Binding-site contacts:
Ligand atom C5 contacts residue ASN57 of chain 2.A at 3.6 Å.
Ligand atom O5 contacts residue TYR88 of chain 2.A at 3.4 Å (h-bond).
Ligand atom N2 contacts residue ASN57 of chain 2.A at 2.9 Å (h-bond).
Ligand atom C6 contacts residue TYR88 of chain 2.A at 3.5 Å (hydrophobic).
Ligand atom C7 contacts residue ASN57 of chain 2.A at 3.4 Å.
Ligand atom O7 contacts residue ASN57 of chain 2.A at 3.6 Å.
Ligand atom C3 contacts residue ASN57 of chain 2.A at 3.8 Å.
Ligand atom O6 contacts residue TYR88 of chain 2.A at 2.7 Å (h-bond).
Ligand atom C2 contacts residue ASN57 of chain 2.A at 2.5 Å.
Ligand atom C1 contacts residue ASN57 of chain 2.A at 1.4 Å.
Ligand atom C5 contacts residue TYR88 of chain 2.A at 4.1 Å (hydrophobic).
Ligand atom O5 contacts residue ASN57 of chain 2.A at 2.3 Å (h-bond).
Ligand atom C8 contacts residue GLU56 of chain 2.A at 3.7 Å.
Ligand atom C4 contacts residue ASN57 of chain 2.A at 4.2 Å.

A small-molecule ligand and the protein it binds are described below.
Small molecule (SMILES): CC(=O)N[C@@H]1[C@@H](O)[C@H](O)[C@@H](CO)O[C@H]1O

Sequence of chain 2.A:
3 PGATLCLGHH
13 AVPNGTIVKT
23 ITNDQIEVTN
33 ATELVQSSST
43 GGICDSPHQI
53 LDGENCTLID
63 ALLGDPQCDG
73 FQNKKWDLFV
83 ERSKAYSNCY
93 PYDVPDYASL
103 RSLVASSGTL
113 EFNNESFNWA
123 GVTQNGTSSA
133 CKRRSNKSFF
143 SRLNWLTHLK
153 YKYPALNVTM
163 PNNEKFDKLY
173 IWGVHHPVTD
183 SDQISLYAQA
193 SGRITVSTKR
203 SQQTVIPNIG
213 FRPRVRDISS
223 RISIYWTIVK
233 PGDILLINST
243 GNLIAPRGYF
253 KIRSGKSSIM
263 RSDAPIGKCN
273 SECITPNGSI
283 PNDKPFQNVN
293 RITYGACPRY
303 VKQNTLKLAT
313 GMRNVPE